Binding-site contacts:
Ligand atom C4 contacts residue LEU367 of chain 1.A at 4.0 Å (hydrophobic).
Ligand atom O1 contacts residue VAL88 of chain 1.A at 4.3 Å.
Ligand atom C4 contacts residue TYR91 of chain 1.A at 3.9 Å (hydrophobic).
Ligand atom O1 contacts residue VAL318 of chain 1.A at 4.0 Å.
Ligand atom O1 contacts residue PHE65 of chain 1.D at 3.9 Å.
Ligand atom C4 contacts residue LEU320 of chain 1.A at 4.4 Å (hydrophobic).
Ligand atom C1 contacts residue PHE65 of chain 1.D at 4.2 Å (hydrophobic).
Ligand atom C1 contacts residue ASP64 of chain 1.D at 4.5 Å.
Ligand atom C2 contacts residue LEU320 of chain 1.A at 4.1 Å (hydrophobic).
Ligand atom C1 contacts residue VAL318 of chain 1.A at 3.7 Å (hydrophobic).
Ligand atom C3 contacts residue TYR91 of chain 1.A at 4.0 Å (hydrophobic).
Ligand atom O3 contacts residue ASP64 of chain 1.D at 3.9 Å.
Ligand atom O3 contacts residue K1 of chain 1.H at 4.0 Å.
Ligand atom O1 contacts residue LEU366 of chain 1.A at 3.9 Å.
Ligand atom O3 contacts residue TYR265 of chain 1.A at 3.7 Å.
Ligand atom C4 contacts residue TRP269 of chain 1.A at 3.7 Å (hydrophobic).
Ligand atom C2 contacts residue TYR91 of chain 1.A at 4.4 Å (hydrophobic).
Ligand atom O3 contacts residue TRP269 of chain 1.A at 4.4 Å.
Ligand atom C2 contacts residue LEU367 of chain 1.A at 4.4 Å (hydrophobic).
Ligand atom C1 contacts residue LEU320 of chain 1.A at 4.3 Å (hydrophobic).

This small molecule binds to this protein.
Small molecule (SMILES): C[C@H](O)CCO

Sequence of chain 1.D:
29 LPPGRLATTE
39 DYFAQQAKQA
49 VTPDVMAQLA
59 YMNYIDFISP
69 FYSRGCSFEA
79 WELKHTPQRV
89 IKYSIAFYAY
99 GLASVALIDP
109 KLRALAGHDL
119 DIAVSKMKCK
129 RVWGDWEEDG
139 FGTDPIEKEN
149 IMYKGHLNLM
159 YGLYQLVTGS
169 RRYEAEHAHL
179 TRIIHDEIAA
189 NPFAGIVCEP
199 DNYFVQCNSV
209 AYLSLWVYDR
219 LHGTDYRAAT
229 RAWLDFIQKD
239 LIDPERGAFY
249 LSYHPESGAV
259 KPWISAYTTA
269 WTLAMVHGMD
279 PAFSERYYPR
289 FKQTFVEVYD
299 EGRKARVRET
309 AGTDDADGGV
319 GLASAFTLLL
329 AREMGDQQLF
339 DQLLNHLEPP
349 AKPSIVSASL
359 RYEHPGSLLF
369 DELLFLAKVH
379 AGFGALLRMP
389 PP

Sequence of chain 1.A:
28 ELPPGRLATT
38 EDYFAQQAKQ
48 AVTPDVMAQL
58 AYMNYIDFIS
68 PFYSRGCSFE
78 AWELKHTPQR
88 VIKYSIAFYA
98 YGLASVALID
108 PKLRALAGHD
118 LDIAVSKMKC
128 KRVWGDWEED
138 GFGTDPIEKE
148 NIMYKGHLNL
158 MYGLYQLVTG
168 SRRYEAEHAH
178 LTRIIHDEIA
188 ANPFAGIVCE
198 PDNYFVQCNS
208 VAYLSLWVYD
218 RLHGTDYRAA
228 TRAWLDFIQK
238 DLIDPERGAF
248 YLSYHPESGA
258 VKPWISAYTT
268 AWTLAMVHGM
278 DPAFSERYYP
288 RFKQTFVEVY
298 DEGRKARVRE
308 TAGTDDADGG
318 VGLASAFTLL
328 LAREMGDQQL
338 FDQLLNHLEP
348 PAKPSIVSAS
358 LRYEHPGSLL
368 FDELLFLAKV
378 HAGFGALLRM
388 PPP